Binding-site contacts:
Ligand atom C9 contacts residue ARG247 of chain 2.B at 3.5 Å.
Ligand atom N2 contacts residue ASN103 of chain 2.B at 2.8 Å (h-bond).
Ligand atom N2 contacts residue VAL125 of chain 2.B at 4.1 Å.
Ligand atom C10 contacts residue PHE180 of chain 2.B at 4.0 Å (hydrophobic).
Ligand atom C6 contacts residue ARG247 of chain 2.B at 3.8 Å.
Ligand atom N3 contacts residue MET127 of chain 2.B at 3.2 Å (h-bond).
Ligand atom C10 contacts residue ARG247 of chain 2.B at 3.9 Å.
Ligand atom O4 contacts residue ALA209 of chain 2.B at 3.5 Å.
Ligand atom N3 contacts residue ALA209 of chain 2.B at 3.7 Å.
Ligand atom C6 contacts residue LYS213 of chain 2.B at 3.8 Å.
Ligand atom C2 contacts residue MET127 of chain 2.B at 3.3 Å (hydrophobic).
Ligand atom C7 contacts residue ARG247 of chain 2.B at 3.2 Å.
Ligand atom C9 contacts residue ILE105 of chain 2.B at 4.0 Å (hydrophobic).
Ligand atom C2 contacts residue ASP174 of chain 2.B at 3.1 Å.
Ligand atom C10 contacts residue LYS213 of chain 2.B at 3.9 Å.
Ligand atom C6 contacts residue PHE180 of chain 2.B at 3.7 Å (hydrophobic).
Ligand atom C6A contacts residue LYS213 of chain 2.B at 3.7 Å.
Ligand atom N5 contacts residue PHE180 of chain 2.B at 3.3 Å.
Ligand atom N1 contacts residue ILE105 of chain 2.B at 4.0 Å.
Ligand atom N3 contacts residue ASP174 of chain 2.B at 2.9 Å (salt-bridge).
Ligand atom C2 contacts residue ARG247 of chain 2.B at 4.1 Å.
Ligand atom N1 contacts residue ASN103 of chain 2.B at 3.8 Å.
Ligand atom C6A contacts residue PHE180 of chain 2.B at 3.7 Å (hydrophobic).
Ligand atom N2 contacts residue ASP174 of chain 2.B at 2.8 Å (salt-bridge).
Ligand atom C4 contacts residue MET127 of chain 2.B at 3.6 Å (hydrophobic).
Ligand atom N2 contacts residue MET207 of chain 2.B at 3.7 Å.
Ligand atom O6A contacts residue LYS213 of chain 2.B at 3.5 Å (salt-bridge).
Ligand atom N5 contacts residue LYS213 of chain 2.B at 3.1 Å (salt-bridge).
Ligand atom N8 contacts residue ARG247 of chain 2.B at 3.2 Å (salt-bridge).
Ligand atom N2 contacts residue MET127 of chain 2.B at 3.8 Å.
Ligand atom N1 contacts residue ARG247 of chain 2.B at 3.7 Å.
Ligand atom O4 contacts residue PHE180 of chain 2.B at 4.1 Å.
Ligand atom O4 contacts residue LYS213 of chain 2.B at 3.2 Å (salt-bridge).
Ligand atom N1 contacts residue MET127 of chain 2.B at 3.9 Å.
Ligand atom C4 contacts residue ALA209 of chain 2.B at 3.7 Å (hydrophobic).
Ligand atom C2 contacts residue ASN103 of chain 2.B at 4.0 Å.
Ligand atom C4 contacts residue LYS213 of chain 2.B at 3.9 Å.
Ligand atom N8 contacts residue ILE105 of chain 2.B at 3.8 Å.
Ligand atom N8 contacts residue ASP84 of chain 2.B at 3.7 Å.
Ligand atom N1 contacts residue ASP84 of chain 2.B at 3.6 Å.

A small-molecule ligand and the protein it binds are described below.
Small molecule (SMILES): Nc1nc2ncc(CO)nc2c(=O)[nH]1

Sequence of chain 2.B:
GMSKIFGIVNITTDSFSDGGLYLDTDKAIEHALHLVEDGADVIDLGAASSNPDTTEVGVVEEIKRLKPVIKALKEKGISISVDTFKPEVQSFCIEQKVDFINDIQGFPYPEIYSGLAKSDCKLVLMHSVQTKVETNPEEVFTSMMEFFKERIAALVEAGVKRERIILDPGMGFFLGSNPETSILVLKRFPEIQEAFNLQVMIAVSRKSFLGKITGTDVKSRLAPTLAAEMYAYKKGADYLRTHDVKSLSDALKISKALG